Sequence of chain 4.A:
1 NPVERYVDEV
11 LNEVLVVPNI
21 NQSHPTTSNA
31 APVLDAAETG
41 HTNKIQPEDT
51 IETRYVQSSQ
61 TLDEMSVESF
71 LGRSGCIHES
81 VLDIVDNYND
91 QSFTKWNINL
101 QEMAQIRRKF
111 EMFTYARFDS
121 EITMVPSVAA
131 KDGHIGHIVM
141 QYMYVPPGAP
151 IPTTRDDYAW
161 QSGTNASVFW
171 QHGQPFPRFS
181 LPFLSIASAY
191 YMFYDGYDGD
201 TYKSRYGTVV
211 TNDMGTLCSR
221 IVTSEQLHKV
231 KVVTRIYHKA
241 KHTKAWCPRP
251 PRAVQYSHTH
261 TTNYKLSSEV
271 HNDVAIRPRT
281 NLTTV

A protein and the small-molecule ligand that binds it are described below.
Small molecule (SMILES): Cc1cc(CCCOc2c(C)cc(-c3nnn(C)n3)cc2C)on1

Binding-site contacts:
Ligand atom C5B contacts residue LEU181 of chain 4.A at 3.6 Å (hydrophobic).
Ligand atom C2B contacts residue ILE122 of chain 4.A at 4.0 Å (hydrophobic).
Ligand atom O1 contacts residue LEU100 of chain 4.A at 3.7 Å.
Ligand atom C4 contacts residue TYR190 of chain 4.A at 3.7 Å (hydrophobic).
Ligand atom N3A contacts residue TYR144 of chain 4.A at 3.2 Å.
Ligand atom CM2 contacts residue ILE77 of chain 4.A at 3.8 Å (hydrophobic).
Ligand atom N4A contacts residue PHE179 of chain 4.A at 3.5 Å.
Ligand atom C1C contacts residue MET214 of chain 4.A at 3.2 Å (hydrophobic).
Ligand atom CM6 contacts residue TYR144 of chain 4.A at 3.7 Å (hydrophobic).
Ligand atom N1A contacts residue PHE179 of chain 4.A at 3.3 Å.
Ligand atom N5A contacts residue LEU217 of chain 4.A at 3.6 Å.
Ligand atom N3A contacts residue PHE179 of chain 4.A at 3.7 Å.
Ligand atom O1 contacts residue MET214 of chain 4.A at 3.2 Å.
Ligand atom C2A contacts residue LEU217 of chain 4.A at 4.0 Å (hydrophobic).
Ligand atom C1B contacts residue LEU181 of chain 4.A at 4.0 Å (hydrophobic).
Ligand atom C4 contacts residue MET214 of chain 4.A at 3.7 Å (hydrophobic).
Ligand atom CM6 contacts residue LEU184 of chain 4.A at 3.7 Å (hydrophobic).
Ligand atom N5A contacts residue MET124 of chain 4.A at 3.9 Å.
Ligand atom C3 contacts residue LEU100 of chain 4.A at 3.8 Å (hydrophobic).
Ligand atom CM4 contacts residue TYR142 of chain 4.A at 3.7 Å (hydrophobic).
Ligand atom CM4 contacts residue ALA166 of chain 4.A at 3.1 Å (hydrophobic).
Ligand atom O1B contacts residue ILE98 of chain 4.A at 3.2 Å.
Ligand atom CM3 contacts residue TYR190 of chain 4.A at 3.6 Å (hydrophobic).
Ligand atom CM4 contacts residue TYR144 of chain 4.A at 3.8 Å (hydrophobic).
Ligand atom CM6 contacts residue LEU181 of chain 4.A at 3.8 Å (hydrophobic).
Ligand atom C6B contacts residue ILE98 of chain 4.A at 3.8 Å (hydrophobic).
Ligand atom N5A contacts residue PHE179 of chain 4.A at 3.3 Å.
Ligand atom N2 contacts residue MET214 of chain 4.A at 3.8 Å.
Ligand atom CM4 contacts residue VAL168 of chain 4.A at 3.9 Å (hydrophobic).
Ligand atom C1B contacts residue ILE98 of chain 4.A at 3.7 Å (hydrophobic).
Ligand atom C6B contacts residue LEU181 of chain 4.A at 3.5 Å (hydrophobic).
Ligand atom C2A contacts residue PHE179 of chain 4.A at 3.5 Å (hydrophobic).
Ligand atom N1A contacts residue MET124 of chain 4.A at 3.6 Å.
Ligand atom CM2 contacts residue ILE122 of chain 4.A at 3.8 Å (hydrophobic).
Ligand atom N1A contacts residue LEU217 of chain 4.A at 3.3 Å.
Ligand atom N2 contacts residue LEU100 of chain 4.A at 3.8 Å.
Ligand atom C5B contacts residue TYR144 of chain 4.A at 3.8 Å (hydrophobic).
Ligand atom C4 contacts residue LEU100 of chain 4.A at 3.9 Å (hydrophobic).
Ligand atom N4A contacts residue TYR144 of chain 4.A at 3.7 Å.
Ligand atom C5 contacts residue MET214 of chain 4.A at 3.4 Å (hydrophobic).